Sequence of chain 2.D:
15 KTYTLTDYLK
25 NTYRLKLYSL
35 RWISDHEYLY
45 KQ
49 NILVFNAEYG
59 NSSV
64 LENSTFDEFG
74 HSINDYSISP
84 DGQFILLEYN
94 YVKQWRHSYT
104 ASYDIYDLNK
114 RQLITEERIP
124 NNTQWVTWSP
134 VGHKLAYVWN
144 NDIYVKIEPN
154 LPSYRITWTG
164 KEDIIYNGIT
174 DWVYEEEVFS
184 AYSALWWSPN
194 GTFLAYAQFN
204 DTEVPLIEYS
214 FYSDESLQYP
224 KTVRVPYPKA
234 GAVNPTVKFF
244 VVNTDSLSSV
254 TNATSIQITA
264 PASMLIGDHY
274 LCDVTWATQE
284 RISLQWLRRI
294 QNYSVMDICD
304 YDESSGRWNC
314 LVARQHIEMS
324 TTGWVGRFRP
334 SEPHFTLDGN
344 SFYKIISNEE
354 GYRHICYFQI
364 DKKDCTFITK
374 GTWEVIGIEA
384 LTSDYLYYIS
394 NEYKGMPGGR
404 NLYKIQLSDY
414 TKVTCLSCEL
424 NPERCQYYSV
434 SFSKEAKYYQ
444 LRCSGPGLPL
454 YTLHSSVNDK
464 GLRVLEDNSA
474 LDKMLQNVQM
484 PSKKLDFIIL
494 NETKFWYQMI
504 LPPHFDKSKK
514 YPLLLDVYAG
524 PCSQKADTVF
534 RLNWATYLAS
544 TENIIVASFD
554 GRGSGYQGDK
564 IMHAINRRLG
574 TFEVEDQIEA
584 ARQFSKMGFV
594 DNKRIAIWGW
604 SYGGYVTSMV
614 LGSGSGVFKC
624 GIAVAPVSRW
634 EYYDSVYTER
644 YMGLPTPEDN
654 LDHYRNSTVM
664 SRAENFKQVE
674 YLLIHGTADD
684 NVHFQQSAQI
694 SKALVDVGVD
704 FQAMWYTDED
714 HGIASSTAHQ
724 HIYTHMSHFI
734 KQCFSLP

Binding-site contacts:
Ligand atom C7 contacts residue ARG121 of chain 2.D at 4.4 Å.
Ligand atom C2 contacts residue ASN124 of chain 2.D at 2.4 Å.
Ligand atom N2 contacts residue ASN124 of chain 2.D at 2.9 Å (h-bond).
Ligand atom C3 contacts residue ASN124 of chain 2.D at 3.8 Å.
Ligand atom C5 contacts residue ASN124 of chain 2.D at 3.7 Å.
Ligand atom C8 contacts residue ARG121 of chain 2.D at 3.7 Å.
Ligand atom C7 contacts residue ASN124 of chain 2.D at 3.3 Å.
Ligand atom O7 contacts residue ASN124 of chain 2.D at 3.7 Å.
Ligand atom C8 contacts residue ASN124 of chain 2.D at 4.2 Å.
Ligand atom O5 contacts residue ASN124 of chain 2.D at 2.4 Å (h-bond).
Ligand atom C8 contacts residue PRO123 of chain 2.D at 4.2 Å (hydrophobic).
Ligand atom C4 contacts residue ASN124 of chain 2.D at 4.2 Å.
Ligand atom C1 contacts residue ASN124 of chain 2.D at 1.4 Å.
Ligand atom C8 contacts residue ILE122 of chain 2.D at 3.3 Å (hydrophobic).

The small molecule below binds the protein below.
Small molecule (SMILES): CC(=O)N[C@@H]1[C@@H](O)[C@H](O)[C@@H](CO)O[C@H]1O